Sequence of chain 2.A:
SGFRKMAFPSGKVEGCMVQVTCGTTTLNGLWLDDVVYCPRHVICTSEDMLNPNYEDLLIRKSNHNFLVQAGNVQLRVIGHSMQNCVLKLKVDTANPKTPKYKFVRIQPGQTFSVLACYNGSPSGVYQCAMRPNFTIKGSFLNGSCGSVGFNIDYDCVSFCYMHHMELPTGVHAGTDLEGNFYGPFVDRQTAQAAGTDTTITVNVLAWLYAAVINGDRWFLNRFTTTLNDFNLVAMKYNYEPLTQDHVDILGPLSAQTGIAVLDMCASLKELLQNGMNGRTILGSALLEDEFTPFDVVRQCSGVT

A small-molecule ligand and the protein it binds are described below.
Small molecule (SMILES): O=C(Nc1cccnc1)N(CCN1CCOCC1)c1cccc(Cl)c1

Binding-site contacts:
Ligand atom C17 contacts residue CYS145 of chain 2.A at 3.7 Å (hydrophobic).
Ligand atom C2 contacts residue GLN189 of chain 2.A at 3.7 Å.
Ligand atom N3 contacts residue PHE140 of chain 2.A at 3.8 Å.
Ligand atom C5 contacts residue HIS41 of chain 2.A at 3.8 Å.
Ligand atom C17 contacts residue HIS163 of chain 2.A at 3.3 Å.
Ligand atom C9 contacts residue SER46 of chain 2.A at 3.6 Å.
Ligand atom O contacts residue SER46 of chain 2.A at 3.9 Å.
Ligand atom C5 contacts residue HIS164 of chain 2.A at 3.3 Å.
Ligand atom O contacts residue CYS44 of chain 2.A at 3.9 Å.
Ligand atom C2 contacts residue ARG188 of chain 2.A at 3.9 Å.
Ligand atom C3 contacts residue GLN189 of chain 2.A at 3.4 Å.
Ligand atom C15 contacts residue LEU141 of chain 2.A at 3.5 Å (hydrophobic).
Ligand atom C contacts residue MET49 of chain 2.A at 3.5 Å (hydrophobic).
Ligand atom N3 contacts residue HIS163 of chain 2.A at 2.8 Å (h-bond).
Ligand atom N3 contacts residue GLU166 of chain 2.A at 3.7 Å.
Ligand atom O1 contacts residue GLU166 of chain 2.A at 2.9 Å (salt-bridge).
Ligand atom C15 contacts residue ASN142 of chain 2.A at 3.6 Å.
Ligand atom C1 contacts residue MET165 of chain 2.A at 3.4 Å (hydrophobic).
Ligand atom C14 contacts residue ASN142 of chain 2.A at 3.5 Å.
Ligand atom C15 contacts residue PHE140 of chain 2.A at 3.7 Å (hydrophobic).
Ligand atom C1 contacts residue ARG188 of chain 2.A at 3.7 Å.
Ligand atom CL contacts residue ASP187 of chain 2.A at 3.1 Å.
Ligand atom C1 contacts residue MET49 of chain 2.A at 3.5 Å (hydrophobic).
Ligand atom C17 contacts residue GLU166 of chain 2.A at 3.8 Å.
Ligand atom N2 contacts residue ASN142 of chain 2.A at 3.8 Å.
Ligand atom C8 contacts residue HIS41 of chain 2.A at 3.6 Å.
Ligand atom N2 contacts residue CYS145 of chain 2.A at 3.8 Å.
Ligand atom C7 contacts residue HIS41 of chain 2.A at 3.7 Å.
Ligand atom O contacts residue THR25 of chain 2.A at 3.6 Å.
Ligand atom O1 contacts residue MET165 of chain 2.A at 3.4 Å.
Ligand atom C9 contacts residue CYS44 of chain 2.A at 3.5 Å (hydrophobic).
Ligand atom CL contacts residue HIS41 of chain 2.A at 3.4 Å.
Ligand atom C15 contacts residue GLU166 of chain 2.A at 3.5 Å.
Ligand atom C9 contacts residue THR45 of chain 2.A at 3.5 Å.
Ligand atom C8 contacts residue MET49 of chain 2.A at 3.8 Å (hydrophobic).
Ligand atom C16 contacts residue LEU141 of chain 2.A at 3.7 Å (hydrophobic).
Ligand atom C16 contacts residue GLU166 of chain 2.A at 3.6 Å.
Ligand atom C16 contacts residue PHE140 of chain 2.A at 3.2 Å (hydrophobic).
Ligand atom C contacts residue MET165 of chain 2.A at 3.7 Å (hydrophobic).
Ligand atom CL contacts residue HIS164 of chain 2.A at 3.9 Å.